Binding-site contacts:
Ligand atom C5 contacts residue LEU393 of chain 1.A at 4.3 Å (hydrophobic).
Ligand atom O5 contacts residue TYR286 of chain 1.A at 2.9 Å (h-bond).
Ligand atom C4 contacts residue BGC1 of chain 1.C at 2.5 Å.
Ligand atom C5 contacts residue BGC1 of chain 1.C at 3.7 Å.
Ligand atom C3 contacts residue ASN48 of chain 1.A at 4.1 Å.
Ligand atom C6 contacts residue TYR286 of chain 1.A at 4.5 Å (hydrophobic).
Ligand atom O4 contacts residue TRP391 of chain 1.A at 3.4 Å.
Ligand atom C4 contacts residue TYR286 of chain 1.A at 4.3 Å (hydrophobic).
Ligand atom C2 contacts residue TYR286 of chain 1.A at 3.5 Å (hydrophobic).
Ligand atom O3 contacts residue TRP391 of chain 1.A at 3.5 Å.
Ligand atom C2 contacts residue GLY47 of chain 1.A at 4.3 Å.
Ligand atom C5 contacts residue TRP391 of chain 1.A at 4.0 Å (hydrophobic).
Ligand atom O5 contacts residue GLU187 of chain 1.A at 3.8 Å.
Ligand atom O3 contacts residue GLY47 of chain 1.A at 3.5 Å.
Ligand atom C5 contacts residue TYR286 of chain 1.A at 3.4 Å (hydrophobic).
Ligand atom C4 contacts residue TRP391 of chain 1.A at 4.0 Å (hydrophobic).
Ligand atom C2 contacts residue ASN48 of chain 1.A at 3.9 Å.
Ligand atom N1 contacts residue SER358 of chain 1.A at 4.4 Å.
Ligand atom C6 contacts residue EDO1 of chain 1.H at 3.6 Å.
Ligand atom C3 contacts residue GLY47 of chain 1.A at 4.3 Å.
Ligand atom O4 contacts residue ASN48 of chain 1.A at 4.4 Å.
Ligand atom O3 contacts residue ASN48 of chain 1.A at 3.0 Å (h-bond).
Ligand atom O6 contacts residue EDO1 of chain 1.H at 3.6 Å.
Ligand atom C3 contacts residue TYR286 of chain 1.A at 4.0 Å (hydrophobic).
Ligand atom C3 contacts residue BGC1 of chain 1.C at 3.3 Å.
Ligand atom C2 contacts residue GLU187 of chain 1.A at 3.4 Å.
Ligand atom C3 contacts residue TRP391 of chain 1.A at 3.6 Å (hydrophobic).
Ligand atom N1 contacts residue GLU187 of chain 1.A at 3.0 Å (salt-bridge).
Ligand atom N1 contacts residue TYR286 of chain 1.A at 2.5 Å (h-bond).
Ligand atom O3 contacts residue BGC1 of chain 1.C at 2.7 Å (h-bond).
Ligand atom O6 contacts residue BGC1 of chain 1.C at 3.9 Å.
Ligand atom O4 contacts residue BGC1 of chain 1.C at 1.4 Å.
Ligand atom C6 contacts residue LEU393 of chain 1.A at 4.0 Å (hydrophobic).
Ligand atom C4 contacts residue ASN48 of chain 1.A at 3.9 Å.
Ligand atom C2 contacts residue ASN186 of chain 1.A at 4.4 Å.
Ligand atom N1 contacts residue HIS284 of chain 1.A at 4.3 Å.
Ligand atom C6 contacts residue BGC1 of chain 1.C at 3.7 Å.

Sequence of chain 1.A:
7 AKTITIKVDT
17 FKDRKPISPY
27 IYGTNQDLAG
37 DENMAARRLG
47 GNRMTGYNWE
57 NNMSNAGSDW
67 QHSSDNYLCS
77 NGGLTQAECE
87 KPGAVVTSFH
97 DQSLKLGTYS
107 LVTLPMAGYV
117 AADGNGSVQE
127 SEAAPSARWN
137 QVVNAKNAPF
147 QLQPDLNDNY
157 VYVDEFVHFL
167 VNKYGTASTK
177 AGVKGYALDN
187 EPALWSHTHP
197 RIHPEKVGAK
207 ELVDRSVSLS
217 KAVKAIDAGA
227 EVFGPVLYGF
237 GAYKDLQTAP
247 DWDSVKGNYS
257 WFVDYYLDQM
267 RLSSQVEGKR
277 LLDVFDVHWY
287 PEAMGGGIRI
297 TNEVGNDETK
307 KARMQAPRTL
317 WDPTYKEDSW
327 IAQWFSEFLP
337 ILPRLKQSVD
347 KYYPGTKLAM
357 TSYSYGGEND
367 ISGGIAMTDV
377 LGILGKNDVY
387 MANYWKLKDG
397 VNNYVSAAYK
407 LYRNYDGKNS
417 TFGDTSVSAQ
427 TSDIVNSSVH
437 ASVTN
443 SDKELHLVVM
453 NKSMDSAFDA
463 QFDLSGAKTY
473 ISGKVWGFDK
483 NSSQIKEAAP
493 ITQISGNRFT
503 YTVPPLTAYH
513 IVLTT

The small molecule below binds the protein below.
Small molecule (SMILES): OC[C@H]1ONC[C@@H](O)[C@@H]1O